Binding-site contacts:
Ligand atom C5 contacts residue PHE67 of chain 1.I at 3.7 Å (hydrophobic).
Ligand atom C1 contacts residue ASN197 of chain 1.I at 1.4 Å.
Ligand atom C7 contacts residue ARG149 of chain 2.G at 4.4 Å.
Ligand atom C6 contacts residue GLU263 of chain 1.I at 3.1 Å.
Ligand atom C1 contacts residue PHE67 of chain 1.I at 3.6 Å (hydrophobic).
Ligand atom C3 contacts residue PHE67 of chain 1.I at 3.8 Å (hydrophobic).
Ligand atom C2 contacts residue ASN197 of chain 1.I at 2.4 Å.
Ligand atom O5 contacts residue ASN197 of chain 1.I at 2.4 Å (h-bond).
Ligand atom C4 contacts residue ASN197 of chain 1.I at 4.2 Å.
Ligand atom C8 contacts residue ASN197 of chain 1.I at 4.3 Å.
Ligand atom O7 contacts residue ARG149 of chain 2.G at 4.2 Å.
Ligand atom C7 contacts residue ASN197 of chain 1.I at 3.2 Å.
Ligand atom N2 contacts residue PHE67 of chain 1.I at 4.4 Å.
Ligand atom O5 contacts residue PHE201 of chain 1.I at 4.0 Å.
Ligand atom O6 contacts residue GLU263 of chain 1.I at 3.2 Å (salt-bridge).
Ligand atom C7 contacts residue TRP521 of chain 2.I at 4.1 Å (hydrophobic).
Ligand atom O7 contacts residue ASN197 of chain 1.I at 3.2 Å (h-bond).
Ligand atom O7 contacts residue TRP521 of chain 2.I at 3.8 Å.
Ligand atom O4 contacts residue PHE67 of chain 1.I at 4.1 Å.
Ligand atom N2 contacts residue ASN197 of chain 1.I at 2.8 Å (h-bond).
Ligand atom C8 contacts residue TRP521 of chain 2.I at 3.7 Å (hydrophobic).
Ligand atom C4 contacts residue PHE67 of chain 1.I at 4.3 Å (hydrophobic).
Ligand atom C6 contacts residue PHE67 of chain 1.I at 4.2 Å (hydrophobic).
Ligand atom C3 contacts residue ASN197 of chain 1.I at 3.8 Å.
Ligand atom C8 contacts residue LYS151 of chain 2.G at 3.6 Å.
Ligand atom O5 contacts residue PHE67 of chain 1.I at 3.8 Å.
Ligand atom C8 contacts residue HIS150 of chain 2.G at 4.1 Å.
Ligand atom C8 contacts residue ARG149 of chain 2.G at 3.7 Å.
Ligand atom C5 contacts residue ASN197 of chain 1.I at 3.7 Å.
Ligand atom C2 contacts residue PHE67 of chain 1.I at 4.2 Å (hydrophobic).

Sequence of chain 1.I:
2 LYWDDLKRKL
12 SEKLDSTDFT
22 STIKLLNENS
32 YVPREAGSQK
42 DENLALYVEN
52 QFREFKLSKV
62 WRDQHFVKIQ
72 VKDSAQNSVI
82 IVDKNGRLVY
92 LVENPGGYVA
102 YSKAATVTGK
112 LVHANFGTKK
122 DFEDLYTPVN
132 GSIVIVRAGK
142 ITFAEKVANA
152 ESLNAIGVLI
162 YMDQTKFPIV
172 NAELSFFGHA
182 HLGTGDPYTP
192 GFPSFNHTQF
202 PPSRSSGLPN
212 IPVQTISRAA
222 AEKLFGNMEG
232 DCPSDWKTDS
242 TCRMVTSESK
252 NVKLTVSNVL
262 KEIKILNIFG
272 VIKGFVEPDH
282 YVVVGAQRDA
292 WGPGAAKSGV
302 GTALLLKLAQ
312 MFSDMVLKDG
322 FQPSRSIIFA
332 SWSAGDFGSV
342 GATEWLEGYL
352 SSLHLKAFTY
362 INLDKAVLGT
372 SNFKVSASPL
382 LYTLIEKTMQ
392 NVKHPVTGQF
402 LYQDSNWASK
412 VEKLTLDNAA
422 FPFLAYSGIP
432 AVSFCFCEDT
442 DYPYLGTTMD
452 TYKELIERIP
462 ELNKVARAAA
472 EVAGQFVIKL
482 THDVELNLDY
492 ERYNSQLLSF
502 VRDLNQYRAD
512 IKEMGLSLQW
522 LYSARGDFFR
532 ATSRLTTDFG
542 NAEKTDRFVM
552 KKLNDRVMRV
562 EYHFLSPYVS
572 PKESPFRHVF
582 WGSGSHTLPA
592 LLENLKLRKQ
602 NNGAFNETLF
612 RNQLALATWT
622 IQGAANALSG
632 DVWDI

Sequence of chain 2.I:
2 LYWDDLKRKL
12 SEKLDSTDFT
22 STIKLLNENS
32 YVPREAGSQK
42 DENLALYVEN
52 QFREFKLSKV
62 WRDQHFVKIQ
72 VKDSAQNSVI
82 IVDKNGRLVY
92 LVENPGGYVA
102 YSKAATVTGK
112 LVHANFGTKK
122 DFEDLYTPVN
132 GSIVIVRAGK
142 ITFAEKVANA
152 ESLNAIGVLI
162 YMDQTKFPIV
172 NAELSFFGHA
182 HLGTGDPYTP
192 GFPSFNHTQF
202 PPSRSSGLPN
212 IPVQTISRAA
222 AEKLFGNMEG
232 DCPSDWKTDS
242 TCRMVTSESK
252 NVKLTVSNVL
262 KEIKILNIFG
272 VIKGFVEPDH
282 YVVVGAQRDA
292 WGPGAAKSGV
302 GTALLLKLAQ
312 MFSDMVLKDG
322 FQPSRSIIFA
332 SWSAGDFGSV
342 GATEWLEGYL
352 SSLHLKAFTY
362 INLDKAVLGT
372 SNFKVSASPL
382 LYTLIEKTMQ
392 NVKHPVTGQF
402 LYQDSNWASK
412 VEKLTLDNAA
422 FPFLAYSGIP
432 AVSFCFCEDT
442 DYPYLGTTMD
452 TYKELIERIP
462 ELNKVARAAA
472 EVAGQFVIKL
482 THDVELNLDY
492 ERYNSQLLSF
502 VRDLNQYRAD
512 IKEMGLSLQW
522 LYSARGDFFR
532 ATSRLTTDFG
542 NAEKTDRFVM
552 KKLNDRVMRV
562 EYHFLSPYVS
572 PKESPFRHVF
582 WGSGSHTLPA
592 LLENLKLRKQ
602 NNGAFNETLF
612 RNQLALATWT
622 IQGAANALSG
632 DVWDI

A protein and the small-molecule ligand that binds it are described below.
Small molecule (SMILES): CC(=O)N[C@@H]1[C@@H](O)[C@H](O)[C@@H](CO)O[C@H]1O

Sequence of chain 2.G:
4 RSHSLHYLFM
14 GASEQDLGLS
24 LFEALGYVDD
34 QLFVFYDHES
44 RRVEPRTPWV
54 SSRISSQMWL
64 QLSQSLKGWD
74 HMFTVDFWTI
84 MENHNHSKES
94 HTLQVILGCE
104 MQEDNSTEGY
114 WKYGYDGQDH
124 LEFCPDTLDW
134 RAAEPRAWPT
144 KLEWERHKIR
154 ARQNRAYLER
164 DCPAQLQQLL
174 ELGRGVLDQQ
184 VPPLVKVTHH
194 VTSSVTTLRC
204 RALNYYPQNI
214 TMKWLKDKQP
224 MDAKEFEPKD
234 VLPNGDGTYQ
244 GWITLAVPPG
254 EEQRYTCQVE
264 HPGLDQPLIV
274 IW